A small-molecule ligand and the protein it binds are described below.
Small molecule (SMILES): O=C(c1ccc2c(c1)OCO2)N1CCCCCC1

Sequence of chain 2.A:
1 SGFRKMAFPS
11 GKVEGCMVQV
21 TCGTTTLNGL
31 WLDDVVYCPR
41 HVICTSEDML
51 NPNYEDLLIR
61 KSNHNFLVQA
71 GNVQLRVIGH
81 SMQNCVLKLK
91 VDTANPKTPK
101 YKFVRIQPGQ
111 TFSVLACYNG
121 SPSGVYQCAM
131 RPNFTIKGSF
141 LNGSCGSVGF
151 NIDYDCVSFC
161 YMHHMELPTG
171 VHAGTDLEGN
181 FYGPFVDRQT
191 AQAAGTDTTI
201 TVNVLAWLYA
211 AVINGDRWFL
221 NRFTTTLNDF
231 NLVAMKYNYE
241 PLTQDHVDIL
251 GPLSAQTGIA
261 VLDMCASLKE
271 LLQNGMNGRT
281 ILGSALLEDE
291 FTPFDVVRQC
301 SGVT

Binding-site contacts:
Ligand atom O08 contacts residue ASN277 of chain 2.A at 3.1 Å.
Ligand atom C02 contacts residue ARG279 of chain 2.A at 4.4 Å.
Ligand atom C10 contacts residue ASN277 of chain 2.A at 4.2 Å.
Ligand atom C07 contacts residue ASN277 of chain 2.A at 3.4 Å.
Ligand atom C17 contacts residue GLY278 of chain 2.A at 4.4 Å.
Ligand atom O08 contacts residue ARG279 of chain 2.A at 3.1 Å (salt-bridge).
Ligand atom O16 contacts residue ARG279 of chain 2.A at 3.5 Å (salt-bridge).
Ligand atom C07 contacts residue ARG279 of chain 2.A at 4.0 Å.
Ligand atom C05 contacts residue ARG279 of chain 2.A at 3.5 Å.
Ligand atom C04 contacts residue ARG279 of chain 2.A at 3.6 Å.
Ligand atom C04 contacts residue ASN277 of chain 2.A at 4.0 Å.
Ligand atom C03 contacts residue ARG279 of chain 2.A at 4.0 Å.
Ligand atom C06 contacts residue ASN277 of chain 2.A at 4.1 Å.
Ligand atom C01 contacts residue ARG279 of chain 2.A at 4.0 Å.
Ligand atom C06 contacts residue ARG279 of chain 2.A at 3.7 Å.
Ligand atom C17 contacts residue ARG279 of chain 2.A at 4.3 Å.
Ligand atom C05 contacts residue ASN277 of chain 2.A at 3.2 Å.
Ligand atom O16 contacts residue GLY278 of chain 2.A at 3.7 Å.
Ligand atom N09 contacts residue ASN277 of chain 2.A at 3.8 Å.
Ligand atom O16 contacts residue ASN277 of chain 2.A at 4.2 Å.
Ligand atom C15 contacts residue ASN277 of chain 2.A at 3.7 Å.